Sequence of chain 1.A:
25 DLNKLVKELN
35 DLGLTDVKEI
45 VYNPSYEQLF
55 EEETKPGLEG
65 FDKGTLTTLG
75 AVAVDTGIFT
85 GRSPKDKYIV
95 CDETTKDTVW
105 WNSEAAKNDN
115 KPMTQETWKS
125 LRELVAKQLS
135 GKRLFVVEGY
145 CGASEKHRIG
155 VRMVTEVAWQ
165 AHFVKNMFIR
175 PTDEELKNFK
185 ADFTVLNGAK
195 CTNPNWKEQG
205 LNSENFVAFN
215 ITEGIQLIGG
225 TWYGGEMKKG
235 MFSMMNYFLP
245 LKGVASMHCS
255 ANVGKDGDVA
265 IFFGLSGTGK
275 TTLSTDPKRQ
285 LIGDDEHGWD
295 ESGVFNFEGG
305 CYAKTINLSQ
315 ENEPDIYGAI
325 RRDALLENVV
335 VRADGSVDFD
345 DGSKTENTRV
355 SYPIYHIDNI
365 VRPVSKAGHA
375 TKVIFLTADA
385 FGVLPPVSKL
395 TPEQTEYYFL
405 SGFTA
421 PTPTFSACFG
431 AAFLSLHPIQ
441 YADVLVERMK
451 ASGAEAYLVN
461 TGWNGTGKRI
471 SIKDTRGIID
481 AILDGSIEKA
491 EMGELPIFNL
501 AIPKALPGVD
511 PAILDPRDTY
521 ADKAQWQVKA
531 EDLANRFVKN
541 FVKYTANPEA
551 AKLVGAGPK

Binding-site contacts:
Ligand atom C3 contacts residue GLN132 of chain 1.A at 4.4 Å.
Ligand atom C1 contacts residue GLN132 of chain 1.A at 3.5 Å.
Ligand atom O6 contacts residue LYS131 of chain 1.A at 2.7 Å (salt-bridge).
Ligand atom O2 contacts residue LYS131 of chain 1.A at 4.0 Å.
Ligand atom C2 contacts residue LEU128 of chain 1.A at 4.1 Å (hydrophobic).
Ligand atom S1 contacts residue CYS195 of chain 1.A at 2.0 Å (h-bond).
Ligand atom C2 contacts residue GLN132 of chain 1.A at 4.0 Å.
Ligand atom S2 contacts residue LYS131 of chain 1.A at 3.9 Å.
Ligand atom O3 contacts residue GLN132 of chain 1.A at 3.6 Å.
Ligand atom C2 contacts residue CYS195 of chain 1.A at 4.4 Å (hydrophobic).
Ligand atom C1 contacts residue CYS195 of chain 1.A at 3.0 Å (hydrophobic).
Ligand atom C3 contacts residue LYS131 of chain 1.A at 4.1 Å.
Ligand atom O5 contacts residue LYS131 of chain 1.A at 3.9 Å.
Ligand atom C1 contacts residue LEU128 of chain 1.A at 3.6 Å (hydrophobic).
Ligand atom S1 contacts residue GLN132 of chain 1.A at 4.1 Å.
Ligand atom O2 contacts residue GLN132 of chain 1.A at 3.5 Å (h-bond).
Ligand atom S1 contacts residue THR196 of chain 1.A at 3.4 Å (h-bond).
Ligand atom S1 contacts residue LEU128 of chain 1.A at 3.6 Å.

This protein binds this small molecule.
Small molecule (SMILES): O=S(=O)([O-])C[C@@H](O)[C@H](O)CS